The protein below binds the small molecule below.
Small molecule (SMILES): O=C(O)CCCCCOc1ccccc1CN(Cc1ccccc1)C(=O)c1ccc(-c2ccsc2)cc1

Binding-site contacts:
Ligand atom C29 contacts residue VAL143 of chain 1.A at 3.7 Å (hydrophobic).
Ligand atom C30 contacts residue TRP59 of chain 1.A at 3.6 Å (hydrophobic).
Ligand atom O1 contacts residue HIS118 of chain 1.A at 2.9 Å (h-bond).
Ligand atom O2 contacts residue HIS244 of chain 1.A at 2.7 Å (h-bond).
Ligand atom C1 contacts residue ILE159 of chain 1.A at 3.8 Å (hydrophobic).
Ligand atom O2 contacts residue MET248 of chain 1.A at 3.8 Å.
Ligand atom C12 contacts residue HIS244 of chain 1.A at 3.8 Å.
Ligand atom S contacts residue LEU50 of chain 1.A at 3.7 Å.
Ligand atom O3 contacts residue THR83 of chain 1.A at 3.2 Å.
Ligand atom C12 contacts residue HIS118 of chain 1.A at 3.4 Å.
Ligand atom C24 contacts residue LEU125 of chain 1.A at 3.5 Å (hydrophobic).
Ligand atom C13 contacts residue LEU125 of chain 1.A at 3.8 Å (hydrophobic).
Ligand atom C21 contacts residue LEU125 of chain 1.A at 3.7 Å (hydrophobic).
Ligand atom O2 contacts residue HIS118 of chain 1.A at 3.2 Å (h-bond).
Ligand atom C29 contacts residue VAL76 of chain 1.A at 3.6 Å (hydrophobic).
Ligand atom C28 contacts residue TRP59 of chain 1.A at 3.6 Å (hydrophobic).
Ligand atom C19 contacts residue VAL136 of chain 1.A at 3.6 Å (hydrophobic).
Ligand atom O1 contacts residue LEU264 of chain 1.A at 3.7 Å.
Ligand atom C12 contacts residue TYR268 of chain 1.A at 3.6 Å (hydrophobic).
Ligand atom C12 contacts residue THR84 of chain 1.A at 3.7 Å.
Ligand atom O contacts residue CYS80 of chain 1.A at 3.7 Å.
Ligand atom C2 contacts residue LYS162 of chain 1.A at 3.6 Å.
Ligand atom C2 contacts residue ILE159 of chain 1.A at 3.5 Å (hydrophobic).
Ligand atom C30 contacts residue LEU50 of chain 1.A at 3.8 Å (hydrophobic).
Ligand atom C28 contacts residue ARG79 of chain 1.A at 3.7 Å.
Ligand atom C17 contacts residue ARG79 of chain 1.A at 3.8 Å.
Ligand atom C16 contacts residue LEU134 of chain 1.A at 3.8 Å (hydrophobic).
Ligand atom O1 contacts residue THR84 of chain 1.A at 2.9 Å (h-bond).
Ligand atom C6 contacts residue CYS80 of chain 1.A at 3.6 Å (hydrophobic).
Ligand atom S contacts residue VAL76 of chain 1.A at 3.8 Å.
Ligand atom C8 contacts residue CYS80 of chain 1.A at 3.8 Å (hydrophobic).
Ligand atom C23 contacts residue LEU125 of chain 1.A at 3.7 Å (hydrophobic).
Ligand atom C24 contacts residue VAL129 of chain 1.A at 3.6 Å (hydrophobic).
Ligand atom C18 contacts residue VAL136 of chain 1.A at 3.7 Å (hydrophobic).
Ligand atom C25 contacts residue LEU125 of chain 1.A at 3.8 Å (hydrophobic).
Ligand atom C10 contacts residue PHE77 of chain 1.A at 3.9 Å (hydrophobic).
Ligand atom O2 contacts residue TYR268 of chain 1.A at 2.6 Å (h-bond).
Ligand atom C11 contacts residue THR84 of chain 1.A at 3.6 Å.
Ligand atom C17 contacts residue THR83 of chain 1.A at 3.3 Å.
Ligand atom C11 contacts residue LEU264 of chain 1.A at 3.7 Å (hydrophobic).

Sequence of chain 1.A:
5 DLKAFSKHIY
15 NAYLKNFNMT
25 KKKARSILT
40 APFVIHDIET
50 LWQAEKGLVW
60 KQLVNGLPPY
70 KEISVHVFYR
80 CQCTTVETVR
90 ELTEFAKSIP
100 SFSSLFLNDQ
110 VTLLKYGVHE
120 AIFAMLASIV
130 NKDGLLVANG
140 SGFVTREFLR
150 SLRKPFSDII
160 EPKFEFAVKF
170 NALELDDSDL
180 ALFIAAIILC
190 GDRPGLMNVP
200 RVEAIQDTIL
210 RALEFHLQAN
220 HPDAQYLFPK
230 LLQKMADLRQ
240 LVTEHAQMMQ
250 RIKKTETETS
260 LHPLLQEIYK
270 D